Binding-site contacts:
Ligand atom C2 contacts residue ASN234 of chain 1.A at 2.5 Å.
Ligand atom C3 contacts residue ASN234 of chain 1.A at 3.8 Å.
Ligand atom C8 contacts residue ASN234 of chain 1.A at 3.7 Å.
Ligand atom C8 contacts residue ILE233 of chain 1.A at 4.0 Å (hydrophobic).
Ligand atom O7 contacts residue ASN234 of chain 1.A at 3.5 Å (h-bond).
Ligand atom C5 contacts residue ASN234 of chain 1.A at 3.6 Å.
Ligand atom N2 contacts residue ASN234 of chain 1.A at 2.9 Å (h-bond).
Ligand atom O5 contacts residue ASN234 of chain 1.A at 2.4 Å (h-bond).
Ligand atom C4 contacts residue ASN234 of chain 1.A at 4.3 Å.
Ligand atom C7 contacts residue ASN234 of chain 1.A at 3.2 Å.
Ligand atom C8 contacts residue GLY232 of chain 1.A at 4.5 Å.
Ligand atom C1 contacts residue ASN234 of chain 1.A at 1.5 Å.

Sequence of chain 1.A:
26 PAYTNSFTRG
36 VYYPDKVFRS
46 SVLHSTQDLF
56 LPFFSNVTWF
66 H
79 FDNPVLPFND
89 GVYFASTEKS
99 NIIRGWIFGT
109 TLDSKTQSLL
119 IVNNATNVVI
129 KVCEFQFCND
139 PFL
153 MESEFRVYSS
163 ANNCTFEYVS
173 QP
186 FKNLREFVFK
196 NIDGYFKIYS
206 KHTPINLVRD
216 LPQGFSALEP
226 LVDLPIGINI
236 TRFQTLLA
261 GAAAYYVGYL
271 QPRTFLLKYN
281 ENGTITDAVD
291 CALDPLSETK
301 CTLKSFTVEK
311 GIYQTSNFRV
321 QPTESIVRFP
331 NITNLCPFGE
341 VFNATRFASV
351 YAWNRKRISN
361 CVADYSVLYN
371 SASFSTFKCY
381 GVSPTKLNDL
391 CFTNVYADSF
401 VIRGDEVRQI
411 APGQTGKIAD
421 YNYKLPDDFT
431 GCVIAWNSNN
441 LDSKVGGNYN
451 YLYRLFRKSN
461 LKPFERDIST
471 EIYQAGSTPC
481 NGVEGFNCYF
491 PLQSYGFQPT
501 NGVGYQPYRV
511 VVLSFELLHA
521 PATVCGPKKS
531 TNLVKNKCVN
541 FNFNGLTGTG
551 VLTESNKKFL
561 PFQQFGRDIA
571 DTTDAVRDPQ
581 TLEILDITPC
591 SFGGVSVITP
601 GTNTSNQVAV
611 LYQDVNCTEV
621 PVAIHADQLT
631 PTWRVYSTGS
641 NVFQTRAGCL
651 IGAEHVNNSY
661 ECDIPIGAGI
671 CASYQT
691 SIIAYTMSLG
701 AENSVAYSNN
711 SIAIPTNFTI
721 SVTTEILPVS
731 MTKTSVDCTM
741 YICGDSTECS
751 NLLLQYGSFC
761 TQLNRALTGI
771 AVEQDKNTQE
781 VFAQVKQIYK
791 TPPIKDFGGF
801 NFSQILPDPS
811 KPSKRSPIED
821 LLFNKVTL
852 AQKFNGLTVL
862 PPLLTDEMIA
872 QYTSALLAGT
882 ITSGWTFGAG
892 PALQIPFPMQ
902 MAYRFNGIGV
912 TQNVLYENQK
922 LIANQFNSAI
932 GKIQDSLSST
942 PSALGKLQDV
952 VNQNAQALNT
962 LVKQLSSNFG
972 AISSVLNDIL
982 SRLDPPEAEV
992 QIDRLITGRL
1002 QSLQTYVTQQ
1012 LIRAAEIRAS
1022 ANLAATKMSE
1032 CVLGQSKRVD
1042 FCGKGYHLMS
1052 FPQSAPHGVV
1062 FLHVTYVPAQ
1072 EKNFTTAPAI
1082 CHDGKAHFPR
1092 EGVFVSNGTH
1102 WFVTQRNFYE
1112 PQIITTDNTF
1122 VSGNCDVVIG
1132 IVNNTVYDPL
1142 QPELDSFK

The protein below binds the small molecule below.
Small molecule (SMILES): CC(=O)N[C@@H]1[C@@H](O)[C@H](O)[C@@H](CO)O[C@H]1O